Sequence of chain 1.B:
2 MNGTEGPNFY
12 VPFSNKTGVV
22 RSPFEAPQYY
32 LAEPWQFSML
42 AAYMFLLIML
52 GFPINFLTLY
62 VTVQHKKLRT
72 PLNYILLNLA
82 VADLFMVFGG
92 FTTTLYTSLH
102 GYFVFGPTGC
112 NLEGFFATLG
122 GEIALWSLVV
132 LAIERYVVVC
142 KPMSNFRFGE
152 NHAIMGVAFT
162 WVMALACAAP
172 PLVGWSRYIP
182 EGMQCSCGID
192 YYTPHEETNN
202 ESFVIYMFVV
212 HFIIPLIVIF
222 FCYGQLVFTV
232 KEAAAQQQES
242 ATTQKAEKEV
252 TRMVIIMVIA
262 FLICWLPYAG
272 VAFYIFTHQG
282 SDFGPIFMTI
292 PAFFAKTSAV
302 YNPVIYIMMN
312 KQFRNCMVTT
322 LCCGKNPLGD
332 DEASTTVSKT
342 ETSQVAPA

A protein and the small-molecule ligand that binds it are described below.
Small molecule (SMILES): CC(=O)/C=C/C1=C(C)CCCC1(C)C

Binding-site contacts:
Ligand atom C8 contacts residue ILE287 of chain 1.B at 4.0 Å (hydrophobic).
Ligand atom C2 contacts residue GLY285 of chain 1.B at 4.1 Å.
Ligand atom C2 contacts residue ASP283 of chain 1.B at 3.9 Å.
Ligand atom C9 contacts residue PHE288 of chain 1.B at 4.1 Å (hydrophobic).
Ligand atom C2 contacts residue HTG1 of chain 1.FA at 4.3 Å.
Ligand atom C16 contacts residue PHE284 of chain 1.B at 4.1 Å (hydrophobic).
Ligand atom O1 contacts residue ILE291 of chain 1.B at 4.5 Å.
Ligand atom C5 contacts residue GLY285 of chain 1.B at 3.9 Å.
Ligand atom C3 contacts residue GLY285 of chain 1.B at 3.0 Å.
Ligand atom C8 contacts residue PHE288 of chain 1.B at 3.4 Å (hydrophobic).
Ligand atom C16 contacts residue HTG1 of chain 1.FA at 3.1 Å.
Ligand atom C2 contacts residue PHE284 of chain 1.B at 4.2 Å (hydrophobic).
Ligand atom C5 contacts residue PHE288 of chain 1.B at 4.3 Å (hydrophobic).
Ligand atom C6 contacts residue GLY285 of chain 1.B at 4.5 Å.
Ligand atom C3 contacts residue ASP283 of chain 1.B at 3.8 Å.
Ligand atom C1 contacts residue GLY285 of chain 1.B at 4.5 Å.
Ligand atom C6 contacts residue PHE288 of chain 1.B at 4.3 Å (hydrophobic).
Ligand atom C4 contacts residue PHE284 of chain 1.B at 4.0 Å (hydrophobic).
Ligand atom C7 contacts residue PHE288 of chain 1.B at 4.4 Å (hydrophobic).
Ligand atom O1 contacts residue ILE287 of chain 1.B at 3.7 Å.
Ligand atom C4 contacts residue GLY285 of chain 1.B at 2.9 Å.
Ligand atom O1 contacts residue PHE288 of chain 1.B at 3.8 Å.
Ligand atom C18 contacts residue PHE288 of chain 1.B at 3.8 Å (hydrophobic).
Ligand atom C1 contacts residue HTG1 of chain 1.FA at 4.1 Å.
Ligand atom C9 contacts residue ILE287 of chain 1.B at 4.4 Å (hydrophobic).
Ligand atom C16 contacts residue GLY285 of chain 1.B at 4.3 Å.
Ligand atom C18 contacts residue GLY285 of chain 1.B at 4.4 Å.
Ligand atom C3 contacts residue PHE284 of chain 1.B at 3.6 Å (hydrophobic).
Ligand atom C18 contacts residue ILE287 of chain 1.B at 3.4 Å (hydrophobic).
Ligand atom C16 contacts residue PHE288 of chain 1.B at 3.5 Å (hydrophobic).
Ligand atom C17 contacts residue HTG1 of chain 1.FA at 4.1 Å.